This small molecule binds to this protein.
Small molecule (SMILES): CC(C)CCC[C@@H](C)[C@H]1CC[C@H]2[C@@H]3CC=C4C[C@@H](OC(=O)CCC(=O)O)CC[C@]4(C)[C@H]3CC[C@]12C

Binding-site contacts:
Ligand atom CAC contacts residue CYS59 of chain 1.A at 3.8 Å (hydrophobic).
Ligand atom CAR contacts residue Y011 of chain 1.P at 4.0 Å.
Ligand atom CAA contacts residue LEU66 of chain 1.A at 3.9 Å (hydrophobic).
Ligand atom CAL contacts residue Y011 of chain 1.P at 3.3 Å.
Ligand atom CAQ contacts residue Y011 of chain 1.N at 4.0 Å.
Ligand atom CAP contacts residue Y011 of chain 1.N at 3.7 Å.
Ligand atom CAT contacts residue ALA96 of chain 1.A at 4.3 Å (hydrophobic).
Ligand atom OAG contacts residue LEU103 of chain 1.A at 3.5 Å.
Ligand atom CAM contacts residue Y011 of chain 1.P at 3.3 Å.
Ligand atom CAR contacts residue ALA96 of chain 1.A at 4.2 Å (hydrophobic).
Ligand atom CBE contacts residue Y011 of chain 1.P at 4.3 Å.
Ligand atom CBF contacts residue Y011 of chain 1.P at 4.3 Å.
Ligand atom OAH contacts residue LEU103 of chain 1.A at 2.9 Å (h-bond).
Ligand atom OAG contacts residue Y011 of chain 1.P at 3.2 Å (h-bond).
Ligand atom OAH contacts residue Y011 of chain 1.P at 3.4 Å (h-bond).
Ligand atom CAJ contacts residue Y011 of chain 1.P at 3.9 Å.
Ligand atom CAC contacts residue ILE92 of chain 1.A at 4.2 Å (hydrophobic).
Ligand atom CAO contacts residue Y011 of chain 1.P at 4.2 Å.
Ligand atom CAB contacts residue Y011 of chain 1.N at 4.3 Å.
Ligand atom CAC contacts residue Y011 of chain 1.P at 3.8 Å.
Ligand atom CAC contacts residue ALA63 of chain 1.A at 4.1 Å (hydrophobic).
Ligand atom CAD contacts residue ALA96 of chain 1.A at 3.8 Å (hydrophobic).
Ligand atom CAY contacts residue Y011 of chain 1.P at 3.2 Å.
Ligand atom CAT contacts residue PHE99 of chain 1.A at 4.1 Å (hydrophobic).
Ligand atom CBC contacts residue Y011 of chain 1.P at 4.0 Å.
Ligand atom CAS contacts residue ALA96 of chain 1.A at 3.7 Å (hydrophobic).
Ligand atom CAM contacts residue LYS100 of chain 1.A at 4.3 Å.
Ligand atom CAJ contacts residue ALA63 of chain 1.A at 3.9 Å (hydrophobic).
Ligand atom OAF contacts residue LEU103 of chain 1.A at 4.0 Å.
Ligand atom CAX contacts residue LEU103 of chain 1.A at 3.2 Å (hydrophobic).
Ligand atom CAI contacts residue Y011 of chain 1.N at 4.1 Å.
Ligand atom CAR contacts residue LYS100 of chain 1.A at 4.3 Å.
Ligand atom CAX contacts residue Y011 of chain 1.P at 4.0 Å.
Ligand atom CAU contacts residue Y011 of chain 1.P at 3.9 Å.
Ligand atom CAK contacts residue Y011 of chain 1.N at 4.3 Å.
Ligand atom CAT contacts residue Y011 of chain 1.P at 3.7 Å.
Ligand atom OAW contacts residue Y011 of chain 1.P at 4.0 Å.
Ligand atom CAN contacts residue ALA63 of chain 1.A at 4.0 Å (hydrophobic).
Ligand atom CAR contacts residue PHE99 of chain 1.A at 4.2 Å (hydrophobic).
Ligand atom CAL contacts residue LEU103 of chain 1.A at 3.4 Å (hydrophobic).

Sequence of chain 1.A:
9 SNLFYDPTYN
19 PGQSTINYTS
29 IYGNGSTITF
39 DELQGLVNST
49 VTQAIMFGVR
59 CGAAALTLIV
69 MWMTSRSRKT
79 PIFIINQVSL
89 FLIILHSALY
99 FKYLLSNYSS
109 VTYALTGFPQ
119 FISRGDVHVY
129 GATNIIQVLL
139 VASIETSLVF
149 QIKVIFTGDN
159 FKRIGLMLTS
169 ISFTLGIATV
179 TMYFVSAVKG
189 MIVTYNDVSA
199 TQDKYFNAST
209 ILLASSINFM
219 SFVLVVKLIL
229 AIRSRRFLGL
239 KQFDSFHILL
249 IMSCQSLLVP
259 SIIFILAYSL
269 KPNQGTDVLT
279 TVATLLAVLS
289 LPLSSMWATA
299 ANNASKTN